Sequence of chain 1.A:
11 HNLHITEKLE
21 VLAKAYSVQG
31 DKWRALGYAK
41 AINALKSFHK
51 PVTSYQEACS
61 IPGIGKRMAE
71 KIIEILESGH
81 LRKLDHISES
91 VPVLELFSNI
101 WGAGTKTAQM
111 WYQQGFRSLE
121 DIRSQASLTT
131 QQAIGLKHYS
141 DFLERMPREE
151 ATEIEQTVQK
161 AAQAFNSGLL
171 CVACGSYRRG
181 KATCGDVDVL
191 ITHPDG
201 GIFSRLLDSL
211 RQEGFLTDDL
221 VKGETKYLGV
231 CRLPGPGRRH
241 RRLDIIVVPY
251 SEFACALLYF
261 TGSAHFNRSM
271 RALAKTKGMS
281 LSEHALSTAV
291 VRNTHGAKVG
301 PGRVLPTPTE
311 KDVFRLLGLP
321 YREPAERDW

This small molecule binds to this protein.
Small molecule (SMILES): Cc1cn([C@H]2C[C@H](O[P](=O)(O)OC[C@H]3O[C@@H](n4cnc5c(N)ncnc54)C[C@@H]3O[P](=O)(O)OC[C@H]3O[C@@H](n4ccc(N)nc4=O)C[C@@H]3O[P](=O)(O)OC[C@H]3O[C@@H](n4cc(C)c(=O)[nH]c4=O)C[C@@H]3O[P](=O)(O)OC[C@H]3O[C@@H](n4cnc5c(=O)nc(N)[nH]c54)C[C@@H]3O)[C@@H](COP(=O)=O)O2)c(=O)[nH]c1=O

Binding-site contacts:
Ligand atom OP1 contacts residue THR309 of chain 1.A at 3.7 Å.
Ligand atom O2 contacts residue DA5 of chain 1.F at 3.5 Å.
Ligand atom N1 contacts residue DA5 of chain 1.F at 3.4 Å.
Ligand atom O5' contacts residue THR309 of chain 1.A at 3.6 Å.
Ligand atom O2 contacts residue DA2 of chain 1.F at 3.6 Å.
Ligand atom N3 contacts residue DG3 of chain 1.F at 3.0 Å (h-bond).
Ligand atom O4 contacts residue DA5 of chain 1.F at 3.3 Å (h-bond).
Ligand atom C2 contacts residue DG3 of chain 1.F at 3.6 Å.
Ligand atom O3' contacts residue PHE253 of chain 1.A at 3.6 Å.
Ligand atom N2 contacts residue LEU170 of chain 1.A at 3.1 Å.
Ligand atom N3 contacts residue DA5 of chain 1.F at 2.8 Å (h-bond).
Ligand atom N1 contacts residue DC1 of chain 1.F at 2.9 Å (h-bond).
Ligand atom N3 contacts residue PHE253 of chain 1.A at 3.6 Å.
Ligand atom C2 contacts residue DT4 of chain 1.F at 3.5 Å.
Ligand atom C1' contacts residue PHE253 of chain 1.A at 3.4 Å (hydrophobic).
Ligand atom O4 contacts residue DT4 of chain 1.F at 3.6 Å (h-bond).
Ligand atom C2 contacts residue DA2 of chain 1.F at 3.5 Å.
Ligand atom O4 contacts residue DC1 of chain 1.F at 3.7 Å.
Ligand atom N3 contacts residue DA2 of chain 1.F at 2.9 Å (h-bond).
Ligand atom C2 contacts residue DC1 of chain 1.F at 3.6 Å.
Ligand atom N6 contacts residue DG3 of chain 1.F at 3.0 Å (h-bond).
Ligand atom O2 contacts residue DG3 of chain 1.F at 3.6 Å (h-bond).
Ligand atom C2 contacts residue DA2 of chain 1.F at 3.7 Å.
Ligand atom C6 contacts residue DT4 of chain 1.F at 3.6 Å.
Ligand atom N2 contacts residue DC1 of chain 1.F at 2.8 Å (h-bond).
Ligand atom N2 contacts residue DA2 of chain 1.F at 3.0 Å.
Ligand atom N4 contacts residue DA2 of chain 1.F at 3.5 Å (h-bond).
Ligand atom O2 contacts residue DG3 of chain 1.F at 2.8 Å (h-bond).
Ligand atom N6 contacts residue DT4 of chain 1.F at 2.9 Å (h-bond).
Ligand atom O6 contacts residue DC1 of chain 1.F at 3.0 Å (h-bond).
Ligand atom N1 contacts residue DT4 of chain 1.F at 2.8 Å (h-bond).
Ligand atom C4 contacts residue DA5 of chain 1.F at 3.5 Å.
Ligand atom C3' contacts residue PRO308 of chain 1.A at 3.7 Å (hydrophobic).
Ligand atom O3' contacts residue PRO308 of chain 1.A at 3.4 Å (h-bond).
Ligand atom N9 contacts residue PHE253 of chain 1.A at 3.7 Å.
Ligand atom C2 contacts residue DA5 of chain 1.F at 3.7 Å.
Ligand atom C2 contacts residue DA5 of chain 1.F at 3.4 Å.
Ligand atom N1 contacts residue DA2 of chain 1.F at 3.6 Å.
Ligand atom N4 contacts residue DG3 of chain 1.F at 3.1 Å (h-bond).
Ligand atom O4 contacts residue DA2 of chain 1.F at 3.1 Å (h-bond).